Sequence of chain 13.E:
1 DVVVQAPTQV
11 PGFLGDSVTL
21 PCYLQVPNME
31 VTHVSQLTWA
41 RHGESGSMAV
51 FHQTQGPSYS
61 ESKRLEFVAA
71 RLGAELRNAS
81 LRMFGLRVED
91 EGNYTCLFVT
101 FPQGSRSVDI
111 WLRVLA

Binding-site contacts:
Ligand atom C3 contacts residue ASN78 of chain 13.E at 4.0 Å.
Ligand atom N2 contacts residue ASN78 of chain 13.E at 3.2 Å (h-bond).
Ligand atom C6 contacts residue ALA69 of chain 13.E at 4.1 Å (hydrophobic).
Ligand atom C6 contacts residue ASN78 of chain 13.E at 4.5 Å.
Ligand atom C1 contacts residue ASN78 of chain 13.E at 1.4 Å.
Ligand atom C1 contacts residue ALA69 of chain 13.E at 4.3 Å (hydrophobic).
Ligand atom O7 contacts residue TYR23 of chain 13.E at 4.2 Å.
Ligand atom C1 contacts residue SER80 of chain 13.E at 3.8 Å.
Ligand atom O5 contacts residue ALA69 of chain 13.E at 3.5 Å.
Ligand atom O5 contacts residue SER80 of chain 13.E at 4.1 Å.
Ligand atom C5 contacts residue ALA69 of chain 13.E at 4.4 Å (hydrophobic).
Ligand atom C5 contacts residue SER80 of chain 13.E at 4.0 Å.
Ligand atom O5 contacts residue ASN78 of chain 13.E at 2.2 Å (h-bond).
Ligand atom O6 contacts residue VAL68 of chain 13.E at 3.8 Å.
Ligand atom C4 contacts residue ASN78 of chain 13.E at 4.2 Å.
Ligand atom O6 contacts residue ALA69 of chain 13.E at 4.0 Å.
Ligand atom C2 contacts residue ASN78 of chain 13.E at 2.7 Å.
Ligand atom C7 contacts residue ASN78 of chain 13.E at 3.9 Å.
Ligand atom C5 contacts residue ASN78 of chain 13.E at 3.5 Å.
Ligand atom C7 contacts residue TYR23 of chain 13.E at 4.0 Å (hydrophobic).
Ligand atom O7 contacts residue ASN78 of chain 13.E at 4.0 Å.
Ligand atom C6 contacts residue VAL68 of chain 13.E at 3.1 Å (hydrophobic).
Ligand atom C5 contacts residue VAL68 of chain 13.E at 4.4 Å (hydrophobic).
Ligand atom C8 contacts residue TYR23 of chain 13.E at 3.3 Å (hydrophobic).

A small-molecule ligand and the protein it binds are described below.
Small molecule (SMILES): CC(=O)N[C@H]1[C@H](O[C@H]2[C@H](O)[C@@H](NC(C)=O)CO[C@@H]2CO)O[C@H](CO)[C@@H](O[C@@H]2O[C@H](CO)[C@@H](O)[C@H](O)[C@@H]2O)[C@@H]1O